Sequence of chain 1.A:
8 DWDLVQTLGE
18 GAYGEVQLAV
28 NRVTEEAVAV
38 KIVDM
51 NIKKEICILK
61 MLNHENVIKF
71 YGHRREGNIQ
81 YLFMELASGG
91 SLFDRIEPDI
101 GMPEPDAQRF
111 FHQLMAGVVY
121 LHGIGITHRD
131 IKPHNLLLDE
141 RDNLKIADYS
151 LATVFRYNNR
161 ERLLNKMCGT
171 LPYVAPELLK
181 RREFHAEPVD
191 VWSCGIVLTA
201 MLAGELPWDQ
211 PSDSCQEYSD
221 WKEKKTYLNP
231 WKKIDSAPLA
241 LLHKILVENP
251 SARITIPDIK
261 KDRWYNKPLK

Binding-site contacts:
Ligand atom N3 contacts residue GLU85 of chain 1.A at 3.3 Å (salt-bridge).
Ligand atom C11 contacts residue LEU86 of chain 1.A at 3.6 Å (hydrophobic).
Ligand atom C4 contacts residue GLU17 of chain 1.A at 3.8 Å.
Ligand atom C3 contacts residue ASN135 of chain 1.A at 3.5 Å.
Ligand atom C4 contacts residue VAL23 of chain 1.A at 3.5 Å (hydrophobic).
Ligand atom N4 contacts residue LEU86 of chain 1.A at 3.3 Å.
Ligand atom C12 contacts residue ALA87 of chain 1.A at 3.2 Å (hydrophobic).
Ligand atom N3 contacts residue LEU137 of chain 1.A at 3.5 Å.
Ligand atom C7 contacts residue LEU137 of chain 1.A at 3.6 Å (hydrophobic).
Ligand atom C16 contacts residue LEU137 of chain 1.A at 3.8 Å (hydrophobic).
Ligand atom N6 contacts residue GLY90 of chain 1.A at 3.8 Å.
Ligand atom N9 contacts residue LEU137 of chain 1.A at 3.9 Å.
Ligand atom C10 contacts residue LEU137 of chain 1.A at 3.4 Å (hydrophobic).
Ligand atom C1 contacts residue HIS134 of chain 1.A at 3.7 Å.
Ligand atom C9 contacts residue LEU137 of chain 1.A at 3.3 Å (hydrophobic).
Ligand atom C8 contacts residue LEU137 of chain 1.A at 3.8 Å (hydrophobic).
Ligand atom N3 contacts residue ALA36 of chain 1.A at 3.1 Å.
Ligand atom N4 contacts residue ALA87 of chain 1.A at 3.1 Å (h-bond).
Ligand atom N4 contacts residue ALA36 of chain 1.A at 4.0 Å.
Ligand atom N5 contacts residue ALA87 of chain 1.A at 2.8 Å (h-bond).
Ligand atom N4 contacts residue LEU137 of chain 1.A at 4.0 Å.
Ligand atom N3 contacts residue LEU86 of chain 1.A at 4.0 Å.
Ligand atom C17 contacts residue LEU15 of chain 1.A at 3.8 Å (hydrophobic).
Ligand atom N1 contacts residue VAL23 of chain 1.A at 3.8 Å.
Ligand atom C11 contacts residue ALA87 of chain 1.A at 3.8 Å (hydrophobic).
Ligand atom C5 contacts residue VAL23 of chain 1.A at 3.5 Å (hydrophobic).
Ligand atom C10 contacts residue ALA36 of chain 1.A at 3.5 Å (hydrophobic).
Ligand atom N2 contacts residue MET84 of chain 1.A at 3.7 Å.
Ligand atom C11 contacts residue LEU15 of chain 1.A at 4.0 Å (hydrophobic).
Ligand atom N5 contacts residue LEU86 of chain 1.A at 3.3 Å.
Ligand atom C1 contacts residue ALA147 of chain 1.A at 3.9 Å (hydrophobic).
Ligand atom C13 contacts residue ALA87 of chain 1.A at 3.1 Å (hydrophobic).
Ligand atom C1 contacts residue ASN135 of chain 1.A at 3.7 Å.
Ligand atom C15 contacts residue LEU15 of chain 1.A at 3.8 Å (hydrophobic).
Ligand atom N8 contacts residue LEU15 of chain 1.A at 3.9 Å.
Ligand atom C12 contacts residue GLY90 of chain 1.A at 3.8 Å.
Ligand atom C13 contacts residue GLY90 of chain 1.A at 3.6 Å.
Ligand atom C10 contacts residue ALA87 of chain 1.A at 4.0 Å (hydrophobic).
Ligand atom C16 contacts residue LEU15 of chain 1.A at 4.0 Å (hydrophobic).
Ligand atom C5 contacts residue GLY16 of chain 1.A at 3.9 Å.

This small molecule binds to this protein.
Small molecule (SMILES): C[C@@H]1CCCN1c1c(C#N)c2c(N)nc(Nc3cnn(C)c3)nc2n1C